Binding-site contacts:
Ligand atom O5 contacts residue ASN9 of chain 1.P at 2.3 Å (h-bond).
Ligand atom N2 contacts residue ASN9 of chain 1.P at 3.0 Å (h-bond).
Ligand atom C7 contacts residue ASN9 of chain 1.P at 3.5 Å.
Ligand atom C3 contacts residue MET7 of chain 1.P at 4.5 Å (hydrophobic).
Ligand atom C2 contacts residue ASN9 of chain 1.P at 2.5 Å.
Ligand atom C5 contacts residue MET7 of chain 1.P at 4.0 Å (hydrophobic).
Ligand atom C3 contacts residue ASN9 of chain 1.P at 3.8 Å.
Ligand atom O7 contacts residue ASN9 of chain 1.P at 3.6 Å.
Ligand atom O5 contacts residue MET7 of chain 1.P at 4.4 Å.
Ligand atom C1 contacts residue VAL8 of chain 1.P at 4.1 Å (hydrophobic).
Ligand atom C4 contacts residue ASN9 of chain 1.P at 4.2 Å.
Ligand atom C1 contacts residue ASN9 of chain 1.P at 1.4 Å.
Ligand atom C1 contacts residue MET7 of chain 1.P at 4.0 Å (hydrophobic).
Ligand atom C5 contacts residue ASN9 of chain 1.P at 3.6 Å.
Ligand atom O5 contacts residue VAL8 of chain 1.P at 3.7 Å.

A small-molecule ligand and the protein it binds are described below.
Small molecule (SMILES): CC(=O)N[C@@H]1[C@@H](O)[C@H](O)[C@@H](CO)O[C@H]1O

Sequence of chain 1.P:
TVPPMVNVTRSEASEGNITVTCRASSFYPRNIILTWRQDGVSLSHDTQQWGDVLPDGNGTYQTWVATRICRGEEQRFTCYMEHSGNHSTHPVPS